Sequence of chain 1.F:
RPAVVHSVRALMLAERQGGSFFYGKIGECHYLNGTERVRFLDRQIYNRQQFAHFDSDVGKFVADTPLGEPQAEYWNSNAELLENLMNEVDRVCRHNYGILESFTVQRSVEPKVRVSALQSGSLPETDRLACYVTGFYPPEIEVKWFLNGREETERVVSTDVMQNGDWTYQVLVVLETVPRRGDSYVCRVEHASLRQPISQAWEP

Sequence of chain 1.E:
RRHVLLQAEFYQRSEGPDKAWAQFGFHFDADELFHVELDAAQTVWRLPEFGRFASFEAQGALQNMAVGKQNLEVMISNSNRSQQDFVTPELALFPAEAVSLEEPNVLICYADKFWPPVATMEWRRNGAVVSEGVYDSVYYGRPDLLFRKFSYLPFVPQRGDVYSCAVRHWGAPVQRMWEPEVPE

Binding-site contacts:
Ligand atom C8 contacts residue ASN79 of chain 1.E at 3.7 Å.
Ligand atom O5 contacts residue ASN81 of chain 1.E at 3.0 Å (h-bond).
Ligand atom C5 contacts residue ASN81 of chain 1.E at 3.9 Å.
Ligand atom C7 contacts residue ASN81 of chain 1.E at 4.4 Å.
Ligand atom C1 contacts residue GLN18 of chain 1.F at 3.8 Å.
Ligand atom O7 contacts residue SER80 of chain 1.E at 4.0 Å.
Ligand atom C2 contacts residue ASN81 of chain 1.E at 3.8 Å.
Ligand atom O7 contacts residue ASN81 of chain 1.E at 3.3 Å.
Ligand atom C4 contacts residue ASN81 of chain 1.E at 4.1 Å.
Ligand atom C1 contacts residue ASN81 of chain 1.E at 3.3 Å.
Ligand atom C7 contacts residue ASN79 of chain 1.E at 3.9 Å.
Ligand atom N2 contacts residue GLN18 of chain 1.F at 4.4 Å.
Ligand atom O7 contacts residue ASN79 of chain 1.E at 3.7 Å.
Ligand atom C6 contacts residue ASN81 of chain 1.E at 3.9 Å.

This protein binds this small molecule.
Small molecule (SMILES): CC(=O)N[C@H]1[C@H](O[C@H]2[C@H](O)[C@@H](NC(C)=O)CO[C@@H]2CO)O[C@H](CO)[C@@H](O)[C@@H]1O